The small molecule below binds the protein below.
Small molecule (SMILES): O=c1[nH]cnc2c(C[NH+]3C[C@H](CO)[C@@H](O)C3)c[nH]c12

Sequence of chain 1.A:
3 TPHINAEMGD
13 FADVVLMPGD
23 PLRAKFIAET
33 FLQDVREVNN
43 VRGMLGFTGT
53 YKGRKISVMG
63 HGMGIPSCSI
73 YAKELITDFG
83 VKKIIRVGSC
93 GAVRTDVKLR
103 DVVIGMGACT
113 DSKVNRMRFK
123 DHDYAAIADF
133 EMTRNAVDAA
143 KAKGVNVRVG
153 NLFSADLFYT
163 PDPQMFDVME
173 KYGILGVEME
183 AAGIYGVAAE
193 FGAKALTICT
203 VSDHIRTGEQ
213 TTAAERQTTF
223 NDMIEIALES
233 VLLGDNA

Binding-site contacts:
Ligand atom C3' contacts residue GLU182 of chain 1.F at 3.4 Å.
Ligand atom O6 contacts residue ILE207 of chain 1.F at 3.7 Å.
Ligand atom O3' contacts residue GLU182 of chain 1.F at 2.6 Å (salt-bridge).
Ligand atom O5' contacts residue HIS5 of chain 1.A at 2.7 Å (h-bond).
Ligand atom C10 contacts residue PO41 of chain 1.R at 3.2 Å.
Ligand atom O3' contacts residue MET65 of chain 1.F at 3.5 Å.
Ligand atom C8 contacts residue CYS92 of chain 1.F at 3.6 Å (hydrophobic).
Ligand atom C2 contacts residue VAL179 of chain 1.F at 3.7 Å (hydrophobic).
Ligand atom N3 contacts residue VAL179 of chain 1.F at 3.4 Å (h-bond).
Ligand atom C8 contacts residue ASP205 of chain 1.F at 3.5 Å.
Ligand atom N1 contacts residue PHE160 of chain 1.F at 3.5 Å.
Ligand atom C3' contacts residue MET181 of chain 1.F at 3.7 Å (hydrophobic).
Ligand atom C8 contacts residue SER204 of chain 1.F at 3.5 Å.
Ligand atom C4 contacts residue VAL179 of chain 1.F at 3.3 Å (hydrophobic).
Ligand atom N1' contacts residue PO41 of chain 1.R at 2.9 Å (h-bond).
Ligand atom C2' contacts residue PO41 of chain 1.R at 3.5 Å.
Ligand atom C5' contacts residue HIS5 of chain 1.A at 3.4 Å.
Ligand atom C10 contacts residue SER91 of chain 1.F at 3.1 Å.
Ligand atom C6' contacts residue SER91 of chain 1.F at 3.4 Å.
Ligand atom N7 contacts residue CYS92 of chain 1.F at 3.7 Å.
Ligand atom N7 contacts residue ASP205 of chain 1.F at 2.9 Å (salt-bridge).
Ligand atom N3 contacts residue GLU180 of chain 1.F at 3.5 Å.
Ligand atom N3 contacts residue MET181 of chain 1.F at 3.7 Å.
Ligand atom C5 contacts residue PHE160 of chain 1.F at 3.7 Å (hydrophobic).
Ligand atom C2 contacts residue PHE160 of chain 1.F at 3.7 Å (hydrophobic).
Ligand atom C9 contacts residue CYS92 of chain 1.F at 3.7 Å (hydrophobic).
Ligand atom C8 contacts residue SER91 of chain 1.F at 3.5 Å.
Ligand atom C9 contacts residue VAL179 of chain 1.F at 3.7 Å (hydrophobic).
Ligand atom O5' contacts residue PHE160 of chain 1.F at 3.4 Å.
Ligand atom C2' contacts residue GLU182 of chain 1.F at 3.5 Å.
Ligand atom C4' contacts residue MET65 of chain 1.F at 3.7 Å (hydrophobic).
Ligand atom O3' contacts residue PO41 of chain 1.R at 2.6 Å (h-bond).
Ligand atom C2' contacts residue MET181 of chain 1.F at 3.7 Å (hydrophobic).
Ligand atom C5' contacts residue PHE160 of chain 1.F at 3.7 Å (hydrophobic).
Ligand atom C6 contacts residue PHE160 of chain 1.F at 3.5 Å (hydrophobic).
Ligand atom C6' contacts residue PO41 of chain 1.R at 3.4 Å.
Ligand atom C6' contacts residue ARG44 of chain 1.A at 3.5 Å.
Ligand atom C3' contacts residue PO41 of chain 1.R at 3.7 Å.
Ligand atom N7 contacts residue GLY93 of chain 1.F at 3.5 Å (h-bond).
Ligand atom N1' contacts residue SER91 of chain 1.F at 3.6 Å.

Sequence of chain 1.F:
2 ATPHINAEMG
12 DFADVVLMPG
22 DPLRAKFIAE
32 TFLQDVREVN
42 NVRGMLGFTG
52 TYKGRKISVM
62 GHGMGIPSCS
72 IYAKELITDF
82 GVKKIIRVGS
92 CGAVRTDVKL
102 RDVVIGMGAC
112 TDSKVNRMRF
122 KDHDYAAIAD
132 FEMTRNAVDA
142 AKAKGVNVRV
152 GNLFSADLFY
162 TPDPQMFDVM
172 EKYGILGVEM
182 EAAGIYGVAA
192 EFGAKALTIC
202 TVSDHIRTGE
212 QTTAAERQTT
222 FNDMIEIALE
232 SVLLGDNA